Sequence of chain 1.D:
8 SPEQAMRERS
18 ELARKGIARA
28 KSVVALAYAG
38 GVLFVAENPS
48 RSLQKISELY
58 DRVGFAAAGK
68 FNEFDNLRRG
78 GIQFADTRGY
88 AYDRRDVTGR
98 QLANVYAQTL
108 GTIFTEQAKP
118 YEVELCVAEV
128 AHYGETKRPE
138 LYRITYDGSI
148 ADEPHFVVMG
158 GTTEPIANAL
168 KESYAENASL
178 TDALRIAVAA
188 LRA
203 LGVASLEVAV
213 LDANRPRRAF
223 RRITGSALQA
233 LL

Binding-site contacts:
Ligand atom CG contacts residue ASP144 of chain 1.D at 3.5 Å.
Ligand atom N contacts residue SER146 of chain 1.D at 3.6 Å (h-bond).
Ligand atom N contacts residue MET13 of chain 1.D at 3.5 Å (h-bond).
Ligand atom CB contacts residue SER146 of chain 1.D at 3.7 Å.
Ligand atom CD2 contacts residue LYS67 of chain 1.C at 3.5 Å.
Ligand atom CD1 contacts residue THR112 of chain 1.D at 3.2 Å.
Ligand atom C contacts residue ASP144 of chain 1.D at 3.7 Å.
Ligand atom O contacts residue LYS52 of chain 1.C at 3.0 Å (salt-bridge).
Ligand atom O contacts residue LYS67 of chain 1.C at 3.5 Å.
Ligand atom CA contacts residue ASP144 of chain 1.D at 3.6 Å.
Ligand atom CD2 contacts residue GLY23 of chain 1.C at 3.4 Å.
Ligand atom CD2 contacts residue ASP144 of chain 1.D at 2.2 Å.
Ligand atom CD1 contacts residue PHE111 of chain 1.D at 3.2 Å (hydrophobic).
Ligand atom C contacts residue ALA27 of chain 1.C at 3.7 Å (hydrophobic).
Ligand atom CD1 contacts residue ASP144 of chain 1.D at 3.5 Å.
Ligand atom CD1 contacts residue LYS67 of chain 1.C at 3.5 Å.
Ligand atom OXT contacts residue ALA27 of chain 1.C at 3.4 Å.
Ligand atom O contacts residue LYS28 of chain 1.C at 3.0 Å (salt-bridge).
Ligand atom CD2 contacts residue PHE111 of chain 1.D at 2.6 Å (hydrophobic).
Ligand atom C contacts residue LYS52 of chain 1.C at 3.5 Å.
Ligand atom N contacts residue GLY66 of chain 1.C at 2.8 Å (h-bond).
Ligand atom OE1 contacts residue SER146 of chain 1.D at 3.4 Å.
Ligand atom C contacts residue SER146 of chain 1.D at 3.1 Å.
Ligand atom O contacts residue SER146 of chain 1.D at 2.6 Å (h-bond).
Ligand atom CB contacts residue ASP144 of chain 1.D at 3.7 Å.
Ligand atom OH contacts residue ARG26 of chain 1.C at 3.3 Å (salt-bridge).
Ligand atom CB contacts residue PHE71 of chain 1.C at 3.7 Å (hydrophobic).
Ligand atom OE1 contacts residue ILE147 of chain 1.D at 3.2 Å (h-bond).
Ligand atom CA contacts residue GLY66 of chain 1.C at 3.5 Å.
Ligand atom C contacts residue GLY66 of chain 1.C at 3.5 Å.
Ligand atom CZ contacts residue ARG26 of chain 1.C at 3.7 Å.
Ligand atom CD1 contacts residue PHE68 of chain 1.C at 3.7 Å (hydrophobic).
Ligand atom CD2 contacts residue ASN45 of chain 1.C at 3.4 Å.
Ligand atom CG contacts residue PHE111 of chain 1.D at 2.9 Å (hydrophobic).
Ligand atom OXT contacts residue GLY66 of chain 1.C at 3.0 Å (h-bond).
Ligand atom CD1 contacts residue LEU50 of chain 1.C at 3.5 Å (hydrophobic).
Ligand atom O contacts residue PHE68 of chain 1.C at 3.1 Å (h-bond).
Ligand atom OH contacts residue GLU119 of chain 1.C at 3.1 Å (salt-bridge).
Ligand atom N contacts residue ASP144 of chain 1.D at 3.3 Å (salt-bridge).
Ligand atom OXT contacts residue LYS52 of chain 1.C at 3.4 Å.

This small molecule binds to this protein.
Small molecule (SMILES): CC(C)C[C@H](NC(=O)[C@H](Cc1ccc(O)cc1)NC(=O)[C@H](CCC(N)=O)NC(=O)CNC(=O)[C@@H](N)CC(C)C)C(=O)O

Sequence of chain 1.C:
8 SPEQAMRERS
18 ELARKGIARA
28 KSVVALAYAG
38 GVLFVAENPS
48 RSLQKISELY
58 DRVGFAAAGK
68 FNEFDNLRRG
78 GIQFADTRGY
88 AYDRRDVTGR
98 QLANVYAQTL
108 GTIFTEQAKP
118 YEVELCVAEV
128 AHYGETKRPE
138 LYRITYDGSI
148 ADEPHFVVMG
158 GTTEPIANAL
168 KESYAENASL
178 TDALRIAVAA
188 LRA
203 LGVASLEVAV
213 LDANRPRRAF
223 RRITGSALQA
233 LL